A small-molecule ligand and the protein it binds are described below.
Small molecule (SMILES): CC(=O)N[C@@H]1[C@@H](O)[C@H](O)[C@@H](CO)O[C@H]1O

Sequence of chain 1.A:
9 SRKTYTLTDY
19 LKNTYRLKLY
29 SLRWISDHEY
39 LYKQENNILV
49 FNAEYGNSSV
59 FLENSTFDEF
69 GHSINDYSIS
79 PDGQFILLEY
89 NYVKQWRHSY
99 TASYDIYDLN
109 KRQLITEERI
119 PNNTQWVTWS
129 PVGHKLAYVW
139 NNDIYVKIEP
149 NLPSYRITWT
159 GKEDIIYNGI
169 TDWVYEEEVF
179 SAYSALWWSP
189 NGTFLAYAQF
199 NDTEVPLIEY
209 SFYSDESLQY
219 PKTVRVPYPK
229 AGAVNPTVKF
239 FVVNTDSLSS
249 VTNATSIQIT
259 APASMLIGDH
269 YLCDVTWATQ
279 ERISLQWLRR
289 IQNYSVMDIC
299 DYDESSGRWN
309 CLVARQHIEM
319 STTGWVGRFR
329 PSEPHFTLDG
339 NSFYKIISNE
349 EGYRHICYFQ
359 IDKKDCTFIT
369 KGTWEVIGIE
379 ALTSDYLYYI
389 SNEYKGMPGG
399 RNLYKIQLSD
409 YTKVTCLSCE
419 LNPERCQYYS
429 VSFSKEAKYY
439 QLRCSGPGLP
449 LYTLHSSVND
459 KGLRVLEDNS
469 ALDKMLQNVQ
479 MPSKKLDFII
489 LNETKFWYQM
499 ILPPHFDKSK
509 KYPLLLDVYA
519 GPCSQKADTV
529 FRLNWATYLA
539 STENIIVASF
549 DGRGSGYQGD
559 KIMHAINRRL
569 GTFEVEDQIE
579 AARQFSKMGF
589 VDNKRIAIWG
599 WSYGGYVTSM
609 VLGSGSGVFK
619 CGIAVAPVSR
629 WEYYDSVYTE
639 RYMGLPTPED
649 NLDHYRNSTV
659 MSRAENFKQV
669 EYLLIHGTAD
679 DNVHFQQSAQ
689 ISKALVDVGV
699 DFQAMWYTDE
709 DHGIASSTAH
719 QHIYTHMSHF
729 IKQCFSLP

Binding-site contacts:
Ligand atom C6 contacts residue THR201 of chain 1.A at 4.5 Å.
Ligand atom C5 contacts residue ASN199 of chain 1.A at 3.6 Å.
Ligand atom O7 contacts residue LYS237 of chain 1.A at 4.1 Å.
Ligand atom C3 contacts residue THR201 of chain 1.A at 4.4 Å.
Ligand atom C7 contacts residue ILE164 of chain 1.A at 3.9 Å (hydrophobic).
Ligand atom O7 contacts residue ILE164 of chain 1.A at 4.4 Å.
Ligand atom O7 contacts residue GLN197 of chain 1.A at 4.2 Å.
Ligand atom O5 contacts residue ASN199 of chain 1.A at 2.4 Å (h-bond).
Ligand atom C1 contacts residue THR201 of chain 1.A at 3.0 Å.
Ligand atom C3 contacts residue ASN199 of chain 1.A at 3.6 Å.
Ligand atom C2 contacts residue THR201 of chain 1.A at 4.1 Å.
Ligand atom O7 contacts residue ASN199 of chain 1.A at 3.1 Å (h-bond).
Ligand atom O6 contacts residue GLU202 of chain 1.A at 4.3 Å.
Ligand atom C7 contacts residue ASN199 of chain 1.A at 3.2 Å.
Ligand atom O3 contacts residue ASN199 of chain 1.A at 4.5 Å.
Ligand atom N2 contacts residue THR201 of chain 1.A at 4.3 Å.
Ligand atom C4 contacts residue ASN199 of chain 1.A at 4.1 Å.
Ligand atom O6 contacts residue THR201 of chain 1.A at 4.0 Å.
Ligand atom N2 contacts residue ILE164 of chain 1.A at 3.6 Å.
Ligand atom C1 contacts residue ILE164 of chain 1.A at 4.2 Å (hydrophobic).
Ligand atom N2 contacts residue ASN199 of chain 1.A at 2.6 Å (h-bond).
Ligand atom C5 contacts residue THR201 of chain 1.A at 3.8 Å.
Ligand atom C1 contacts residue ASN199 of chain 1.A at 1.4 Å.
Ligand atom C2 contacts residue ASN199 of chain 1.A at 2.2 Å.
Ligand atom O5 contacts residue THR201 of chain 1.A at 3.5 Å (h-bond).
Ligand atom C8 contacts residue ILE164 of chain 1.A at 4.2 Å (hydrophobic).